This small molecule binds to this protein.
Small molecule (SMILES): O=c1c(O)c(-c2ccc(O)cc2)oc2cc(O)cc(O)c12

Binding-site contacts:
Ligand atom C5 contacts residue TYR212 of chain 1.B at 3.6 Å (hydrophobic).
Ligand atom C4 contacts residue GLY199 of chain 1.B at 3.6 Å.
Ligand atom C15 contacts residue ILE213 of chain 1.B at 3.8 Å (hydrophobic).
Ligand atom C1 contacts residue NAP1 of chain 1.G at 3.4 Å.
Ligand atom O29 contacts residue PRO197 of chain 1.B at 3.8 Å.
Ligand atom O29 contacts residue GLY198 of chain 1.B at 3.7 Å.
Ligand atom C1 contacts residue TYR212 of chain 1.B at 3.3 Å (hydrophobic).
Ligand atom O13 contacts residue PHE205 of chain 1.B at 3.2 Å.
Ligand atom C6 contacts residue ASN154 of chain 1.B at 3.6 Å.
Ligand atom O29 contacts residue ASN154 of chain 1.B at 2.7 Å (h-bond).
Ligand atom C11 contacts residue TYR212 of chain 1.B at 3.7 Å (hydrophobic).
Ligand atom C9 contacts residue TYR212 of chain 1.B at 3.5 Å (hydrophobic).
Ligand atom O13 contacts residue SER209 of chain 1.B at 3.4 Å.
Ligand atom C5 contacts residue ASN154 of chain 1.B at 3.8 Å.
Ligand atom O27 contacts residue SER209 of chain 1.B at 3.6 Å.
Ligand atom C6 contacts residue TYR212 of chain 1.B at 3.7 Å (hydrophobic).
Ligand atom C16 contacts residue ILE213 of chain 1.B at 3.7 Å (hydrophobic).
Ligand atom C15 contacts residue ALA228 of chain 1.B at 3.5 Å (hydrophobic).
Ligand atom C5 contacts residue GLY199 of chain 1.B at 3.2 Å.
Ligand atom C2 contacts residue TYR212 of chain 1.B at 3.3 Å (hydrophobic).
Ligand atom C16 contacts residue ALA228 of chain 1.B at 3.7 Å (hydrophobic).
Ligand atom C9 contacts residue PHE205 of chain 1.B at 3.5 Å (hydrophobic).
Ligand atom O27 contacts residue TYR212 of chain 1.B at 3.6 Å.
Ligand atom C10 contacts residue TYR212 of chain 1.B at 3.5 Å (hydrophobic).
Ligand atom C4 contacts residue TYR212 of chain 1.B at 3.5 Å (hydrophobic).
Ligand atom O30 contacts residue PHE205 of chain 1.B at 3.6 Å.
Ligand atom C6 contacts residue GLY198 of chain 1.B at 3.7 Å.
Ligand atom C6 contacts residue GLY199 of chain 1.B at 3.5 Å.
Ligand atom O29 contacts residue NAP1 of chain 1.G at 3.4 Å.
Ligand atom O30 contacts residue NAP1 of chain 1.G at 3.8 Å.
Ligand atom O12 contacts residue TYR212 of chain 1.B at 3.7 Å.
Ligand atom C2 contacts residue GLY199 of chain 1.B at 3.8 Å.
Ligand atom O27 contacts residue ALA228 of chain 1.B at 3.6 Å.
Ligand atom O30 contacts residue TYR212 of chain 1.B at 3.4 Å.
Ligand atom C2 contacts residue NAP1 of chain 1.G at 3.8 Å.
Ligand atom C3 contacts residue TYR212 of chain 1.B at 3.6 Å (hydrophobic).
Ligand atom C19 contacts residue PHE159 of chain 1.B at 3.8 Å (hydrophobic).
Ligand atom C18 contacts residue ALA231 of chain 1.B at 3.7 Å (hydrophobic).
Ligand atom O13 contacts residue TYR212 of chain 1.B at 3.5 Å.
Ligand atom C3 contacts residue GLY199 of chain 1.B at 3.7 Å.

Sequence of chain 1.B:
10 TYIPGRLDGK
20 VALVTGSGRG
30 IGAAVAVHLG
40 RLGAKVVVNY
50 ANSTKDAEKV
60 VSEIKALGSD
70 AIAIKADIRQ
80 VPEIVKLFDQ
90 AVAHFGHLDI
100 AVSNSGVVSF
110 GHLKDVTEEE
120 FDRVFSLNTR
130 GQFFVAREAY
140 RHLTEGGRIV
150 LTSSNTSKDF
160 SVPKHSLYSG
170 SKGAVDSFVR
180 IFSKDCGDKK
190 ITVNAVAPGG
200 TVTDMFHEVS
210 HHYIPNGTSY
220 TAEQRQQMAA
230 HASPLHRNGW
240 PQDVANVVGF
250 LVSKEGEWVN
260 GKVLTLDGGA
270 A